Binding-site contacts:
Ligand atom O5 contacts residue TYR525 of chain 1.A at 4.0 Å.
Ligand atom O7 contacts residue TYR521 of chain 1.A at 2.3 Å (h-bond).
Ligand atom O6 contacts residue ASN523 of chain 1.A at 2.9 Å (h-bond).
Ligand atom C7 contacts residue ASN499 of chain 1.A at 3.7 Å.
Ligand atom C1 contacts residue ASN523 of chain 1.A at 3.6 Å.
Ligand atom C8 contacts residue LYS334 of chain 1.A at 4.2 Å.
Ligand atom C5 contacts residue ASN499 of chain 1.A at 3.6 Å.
Ligand atom C5 contacts residue ASN523 of chain 1.A at 3.4 Å.
Ligand atom C8 contacts residue TYR525 of chain 1.A at 4.4 Å (hydrophobic).
Ligand atom O5 contacts residue ASN523 of chain 1.A at 2.9 Å (h-bond).
Ligand atom C2 contacts residue ASN499 of chain 1.A at 2.4 Å.
Ligand atom C7 contacts residue TYR521 of chain 1.A at 3.5 Å (hydrophobic).
Ligand atom N2 contacts residue ASN499 of chain 1.A at 2.9 Å (h-bond).
Ligand atom O6 contacts residue TYR525 of chain 1.A at 4.1 Å.
Ligand atom O7 contacts residue ASN499 of chain 1.A at 4.0 Å.
Ligand atom O5 contacts residue TYR521 of chain 1.A at 4.2 Å.
Ligand atom O7 contacts residue TYR525 of chain 1.A at 3.1 Å.
Ligand atom C3 contacts residue ASN499 of chain 1.A at 3.8 Å.
Ligand atom N2 contacts residue TYR521 of chain 1.A at 4.1 Å.
Ligand atom C7 contacts residue TYR525 of chain 1.A at 4.0 Å (hydrophobic).
Ligand atom C1 contacts residue ASN499 of chain 1.A at 1.4 Å.
Ligand atom C4 contacts residue ASN499 of chain 1.A at 4.1 Å.
Ligand atom O5 contacts residue ASN499 of chain 1.A at 2.3 Å (h-bond).
Ligand atom C5 contacts residue TYR525 of chain 1.A at 4.0 Å (hydrophobic).
Ligand atom C1 contacts residue TYR525 of chain 1.A at 3.6 Å (hydrophobic).
Ligand atom C6 contacts residue ASN523 of chain 1.A at 3.3 Å.

A small-molecule ligand and the protein it binds are described below.
Small molecule (SMILES): CC(=O)N[C@H]1[C@H](O[C@H]2[C@H](O)[C@@H](NC(C)=O)CO[C@@H]2CO)O[C@H](CO)[C@@H](O)[C@@H]1O

Sequence of chain 1.A:
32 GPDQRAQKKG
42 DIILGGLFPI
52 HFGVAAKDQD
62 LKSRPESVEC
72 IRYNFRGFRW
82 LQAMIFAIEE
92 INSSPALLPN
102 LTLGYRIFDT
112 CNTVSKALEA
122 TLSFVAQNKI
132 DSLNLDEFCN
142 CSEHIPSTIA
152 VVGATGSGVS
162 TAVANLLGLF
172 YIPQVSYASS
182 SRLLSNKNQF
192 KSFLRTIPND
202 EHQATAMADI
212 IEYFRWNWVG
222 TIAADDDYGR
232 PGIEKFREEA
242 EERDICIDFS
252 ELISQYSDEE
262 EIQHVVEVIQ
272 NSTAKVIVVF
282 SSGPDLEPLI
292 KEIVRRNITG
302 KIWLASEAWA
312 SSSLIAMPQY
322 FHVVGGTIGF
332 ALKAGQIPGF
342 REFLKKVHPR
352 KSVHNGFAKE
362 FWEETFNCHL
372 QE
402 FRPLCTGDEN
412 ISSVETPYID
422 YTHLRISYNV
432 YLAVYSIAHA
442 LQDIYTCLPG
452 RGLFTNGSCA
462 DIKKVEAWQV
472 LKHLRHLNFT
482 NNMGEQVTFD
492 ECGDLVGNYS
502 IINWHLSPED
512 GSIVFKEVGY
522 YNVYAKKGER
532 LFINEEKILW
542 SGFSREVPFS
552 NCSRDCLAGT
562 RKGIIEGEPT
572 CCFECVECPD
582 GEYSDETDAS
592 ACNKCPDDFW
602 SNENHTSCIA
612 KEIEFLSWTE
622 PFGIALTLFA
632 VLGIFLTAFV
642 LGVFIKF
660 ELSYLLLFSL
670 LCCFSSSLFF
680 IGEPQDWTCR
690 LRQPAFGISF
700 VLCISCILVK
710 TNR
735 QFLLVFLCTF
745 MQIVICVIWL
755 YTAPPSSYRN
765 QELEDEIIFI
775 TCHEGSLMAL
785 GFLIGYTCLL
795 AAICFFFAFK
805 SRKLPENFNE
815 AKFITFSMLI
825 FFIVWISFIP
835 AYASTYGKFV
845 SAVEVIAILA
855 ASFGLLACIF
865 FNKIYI